This small molecule binds to this protein.
Small molecule (SMILES): CC(=O)N[C@@H]1[C@@H](O)[C@H](O)[C@@H](CO)O[C@H]1O

Sequence of chain 1.B:
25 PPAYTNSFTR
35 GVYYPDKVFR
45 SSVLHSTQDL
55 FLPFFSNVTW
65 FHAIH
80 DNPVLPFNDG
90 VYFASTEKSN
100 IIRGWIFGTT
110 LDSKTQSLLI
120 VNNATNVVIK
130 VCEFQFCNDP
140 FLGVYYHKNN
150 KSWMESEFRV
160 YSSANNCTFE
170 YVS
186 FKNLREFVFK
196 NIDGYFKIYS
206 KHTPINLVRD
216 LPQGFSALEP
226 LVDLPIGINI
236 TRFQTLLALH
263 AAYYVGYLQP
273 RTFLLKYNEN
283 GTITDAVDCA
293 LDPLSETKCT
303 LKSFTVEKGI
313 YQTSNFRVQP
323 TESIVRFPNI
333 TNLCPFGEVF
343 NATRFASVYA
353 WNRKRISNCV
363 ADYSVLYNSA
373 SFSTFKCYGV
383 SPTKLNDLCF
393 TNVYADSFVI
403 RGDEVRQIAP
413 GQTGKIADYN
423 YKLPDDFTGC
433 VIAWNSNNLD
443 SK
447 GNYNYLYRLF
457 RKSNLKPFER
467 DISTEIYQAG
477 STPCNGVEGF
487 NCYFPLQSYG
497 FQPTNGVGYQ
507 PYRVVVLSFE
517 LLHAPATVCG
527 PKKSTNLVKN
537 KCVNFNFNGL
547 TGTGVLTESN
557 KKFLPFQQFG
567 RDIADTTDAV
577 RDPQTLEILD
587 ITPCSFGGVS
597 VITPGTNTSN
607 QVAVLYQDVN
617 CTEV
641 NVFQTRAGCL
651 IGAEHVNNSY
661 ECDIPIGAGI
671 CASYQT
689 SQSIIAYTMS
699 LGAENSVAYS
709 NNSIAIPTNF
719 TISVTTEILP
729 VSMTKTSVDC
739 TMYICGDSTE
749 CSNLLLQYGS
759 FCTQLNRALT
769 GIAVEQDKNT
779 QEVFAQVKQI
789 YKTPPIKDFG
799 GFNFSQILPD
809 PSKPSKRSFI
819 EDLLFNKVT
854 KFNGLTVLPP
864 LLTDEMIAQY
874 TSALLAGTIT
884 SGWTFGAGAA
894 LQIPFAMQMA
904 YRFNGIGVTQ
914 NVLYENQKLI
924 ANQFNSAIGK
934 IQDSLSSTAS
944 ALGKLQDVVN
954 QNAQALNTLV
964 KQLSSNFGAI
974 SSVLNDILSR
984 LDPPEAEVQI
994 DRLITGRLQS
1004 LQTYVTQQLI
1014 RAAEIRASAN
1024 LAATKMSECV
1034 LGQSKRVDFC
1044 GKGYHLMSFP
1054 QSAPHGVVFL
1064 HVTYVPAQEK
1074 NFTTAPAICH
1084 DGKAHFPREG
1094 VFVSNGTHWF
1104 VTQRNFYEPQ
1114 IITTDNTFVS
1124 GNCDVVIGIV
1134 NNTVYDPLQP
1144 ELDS

Binding-site contacts:
Ligand atom N2 contacts residue ASN657 of chain 1.B at 2.9 Å (h-bond).
Ligand atom C7 contacts residue ASN657 of chain 1.B at 3.9 Å.
Ligand atom C5 contacts residue ASN657 of chain 1.B at 3.7 Å.
Ligand atom C8 contacts residue VAL656 of chain 1.B at 3.8 Å (hydrophobic).
Ligand atom C2 contacts residue ASN657 of chain 1.B at 2.4 Å.
Ligand atom O7 contacts residue ASN657 of chain 1.B at 4.4 Å.
Ligand atom C3 contacts residue ASN657 of chain 1.B at 3.8 Å.
Ligand atom C1 contacts residue ASN657 of chain 1.B at 1.4 Å.
Ligand atom C8 contacts residue ASN657 of chain 1.B at 4.1 Å.
Ligand atom C4 contacts residue ASN657 of chain 1.B at 4.2 Å.
Ligand atom O5 contacts residue ASN657 of chain 1.B at 2.4 Å (h-bond).
Ligand atom N2 contacts residue HIS655 of chain 1.B at 4.2 Å.
Ligand atom C8 contacts residue HIS655 of chain 1.B at 3.1 Å.